Binding-site contacts:
Ligand atom C4 contacts residue ASN60 of chain 1.G at 4.2 Å.
Ligand atom C7 contacts residue ASN60 of chain 1.G at 3.5 Å.
Ligand atom O5 contacts residue SER33 of chain 1.G at 3.5 Å (h-bond).
Ligand atom C5 contacts residue ASN60 of chain 1.G at 3.6 Å.
Ligand atom C1 contacts residue SER33 of chain 1.G at 3.8 Å.
Ligand atom C3 contacts residue ASN60 of chain 1.G at 3.8 Å.
Ligand atom C1 contacts residue ASN60 of chain 1.G at 1.4 Å.
Ligand atom N2 contacts residue ASN60 of chain 1.G at 2.9 Å (h-bond).
Ligand atom O5 contacts residue ASN60 of chain 1.G at 2.3 Å (h-bond).
Ligand atom O6 contacts residue GLN32 of chain 1.G at 4.3 Å.
Ligand atom C2 contacts residue ASN60 of chain 1.G at 2.5 Å.
Ligand atom C8 contacts residue ASN60 of chain 1.G at 3.3 Å.

Sequence of chain 1.G:
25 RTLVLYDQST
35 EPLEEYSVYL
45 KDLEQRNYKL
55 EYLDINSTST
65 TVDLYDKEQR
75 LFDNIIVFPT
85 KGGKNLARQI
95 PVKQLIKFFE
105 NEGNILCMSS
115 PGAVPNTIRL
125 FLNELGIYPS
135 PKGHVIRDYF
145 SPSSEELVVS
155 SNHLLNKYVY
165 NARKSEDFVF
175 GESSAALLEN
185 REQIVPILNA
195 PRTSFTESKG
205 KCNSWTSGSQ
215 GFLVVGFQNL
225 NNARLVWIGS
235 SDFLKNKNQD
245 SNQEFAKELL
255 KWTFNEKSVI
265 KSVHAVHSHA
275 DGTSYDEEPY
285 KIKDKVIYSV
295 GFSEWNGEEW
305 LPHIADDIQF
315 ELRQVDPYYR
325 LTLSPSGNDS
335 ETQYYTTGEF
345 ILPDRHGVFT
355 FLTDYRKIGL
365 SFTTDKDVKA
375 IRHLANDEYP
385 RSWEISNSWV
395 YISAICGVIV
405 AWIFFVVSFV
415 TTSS

This small molecule binds to this protein.
Small molecule (SMILES): CC(=O)N[C@@H]1[C@@H](O)[C@H](O)[C@@H](CO)O[C@H]1O